A small-molecule ligand and the protein it binds are described below.
Small molecule (SMILES): CN1CCN(S(=O)(=O)c2ccc(-c3cnc(N)c(C(=O)Nc4cnccc4CN4CCCC4)c3)cc2)CC1

Sequence of chain 1.B:
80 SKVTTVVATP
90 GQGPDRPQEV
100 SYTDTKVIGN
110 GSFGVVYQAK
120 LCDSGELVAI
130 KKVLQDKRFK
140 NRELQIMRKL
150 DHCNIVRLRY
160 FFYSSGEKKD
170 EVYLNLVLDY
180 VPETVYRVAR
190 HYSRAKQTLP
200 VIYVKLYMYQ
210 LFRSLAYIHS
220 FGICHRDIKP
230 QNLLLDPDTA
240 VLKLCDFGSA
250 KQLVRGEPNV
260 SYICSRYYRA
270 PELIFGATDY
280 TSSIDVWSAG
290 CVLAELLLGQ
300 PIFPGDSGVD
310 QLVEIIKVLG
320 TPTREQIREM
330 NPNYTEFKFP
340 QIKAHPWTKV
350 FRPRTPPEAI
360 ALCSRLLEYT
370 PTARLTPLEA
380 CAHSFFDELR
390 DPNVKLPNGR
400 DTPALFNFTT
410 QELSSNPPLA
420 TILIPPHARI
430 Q

Binding-site contacts:
Ligand atom C36 contacts residue GLY108 of chain 1.B at 3.8 Å.
Ligand atom C4 contacts residue ARG186 of chain 1.B at 3.5 Å.
Ligand atom C30 contacts residue LYS130 of chain 1.B at 3.5 Å.
Ligand atom C22 contacts residue TYR179 of chain 1.B at 3.7 Å (hydrophobic).
Ligand atom N23 contacts residue VAL155 of chain 1.B at 3.6 Å.
Ligand atom C16 contacts residue ILE107 of chain 1.B at 3.5 Å (hydrophobic).
Ligand atom N23 contacts residue ASP178 of chain 1.B at 2.9 Å (salt-bridge).
Ligand atom O10 contacts residue PRO181 of chain 1.B at 3.7 Å.
Ligand atom N29 contacts residue LYS130 of chain 1.B at 3.0 Å (salt-bridge).
Ligand atom C13 contacts residue VAL180 of chain 1.B at 3.1 Å (hydrophobic).
Ligand atom N23 contacts residue ALA128 of chain 1.B at 3.5 Å.
Ligand atom O10 contacts residue GLU182 of chain 1.B at 3.5 Å (salt-bridge).
Ligand atom N21 contacts residue LEU233 of chain 1.B at 3.4 Å.
Ligand atom O10 contacts residue ARG186 of chain 1.B at 3.1 Å.
Ligand atom C22 contacts residue LEU233 of chain 1.B at 3.8 Å (hydrophobic).
Ligand atom C28 contacts residue VAL115 of chain 1.B at 3.8 Å (hydrophobic).
Ligand atom C22 contacts residue VAL180 of chain 1.B at 3.2 Å (hydrophobic).
Ligand atom C20 contacts residue ALA128 of chain 1.B at 3.6 Å (hydrophobic).
Ligand atom N21 contacts residue VAL180 of chain 1.B at 3.5 Å (h-bond).
Ligand atom C20 contacts residue LEU233 of chain 1.B at 3.4 Å (hydrophobic).
Ligand atom C19 contacts residue LEU233 of chain 1.B at 3.6 Å (hydrophobic).
Ligand atom O9 contacts residue ARG186 of chain 1.B at 3.7 Å.
Ligand atom N21 contacts residue TYR179 of chain 1.B at 3.8 Å.
Ligand atom C20 contacts residue ASP178 of chain 1.B at 3.8 Å.
Ligand atom C3 contacts residue TYR179 of chain 1.B at 3.6 Å (hydrophobic).
Ligand atom C30 contacts residue ASP245 of chain 1.B at 3.2 Å.
Ligand atom C12 contacts residue PRO181 of chain 1.B at 3.2 Å (hydrophobic).
Ligand atom C35 contacts residue PHE112 of chain 1.B at 3.8 Å (hydrophobic).
Ligand atom C31 contacts residue ASN231 of chain 1.B at 3.6 Å.
Ligand atom C30 contacts residue PHE112 of chain 1.B at 3.8 Å (hydrophobic).
Ligand atom O25 contacts residue LEU177 of chain 1.B at 3.5 Å.
Ligand atom C33 contacts residue ASN231 of chain 1.B at 3.6 Å.
Ligand atom N21 contacts residue ALA128 of chain 1.B at 3.7 Å.
Ligand atom C38 contacts residue GLN230 of chain 1.B at 3.4 Å.
Ligand atom C33 contacts residue CYS244 of chain 1.B at 3.8 Å (hydrophobic).
Ligand atom C4 contacts residue PRO181 of chain 1.B at 3.5 Å (hydrophobic).
Ligand atom C33 contacts residue GLN230 of chain 1.B at 3.6 Å.
Ligand atom N21 contacts residue ASP178 of chain 1.B at 3.6 Å.
Ligand atom C31 contacts residue ASP245 of chain 1.B at 3.5 Å.
Ligand atom C15 contacts residue ILE107 of chain 1.B at 3.7 Å (hydrophobic).